This small molecule binds to this protein.
Small molecule (SMILES): O=C(O)c1ccc(O)c(I)c1

Sequence of chain 2.H:
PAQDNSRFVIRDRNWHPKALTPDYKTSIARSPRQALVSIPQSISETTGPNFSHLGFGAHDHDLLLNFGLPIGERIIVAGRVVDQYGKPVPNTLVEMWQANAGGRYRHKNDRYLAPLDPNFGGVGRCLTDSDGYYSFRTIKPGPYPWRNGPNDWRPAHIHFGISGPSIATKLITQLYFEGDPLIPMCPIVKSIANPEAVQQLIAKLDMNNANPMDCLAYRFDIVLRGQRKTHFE

Sequence of chain 2.G:
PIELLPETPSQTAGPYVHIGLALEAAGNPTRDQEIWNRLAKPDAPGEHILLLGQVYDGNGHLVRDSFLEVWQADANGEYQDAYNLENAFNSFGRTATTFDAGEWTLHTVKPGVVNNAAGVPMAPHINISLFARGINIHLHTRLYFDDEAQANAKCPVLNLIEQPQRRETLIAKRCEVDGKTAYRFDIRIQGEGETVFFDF

Binding-site contacts:
Ligand atom I3 contacts residue HIS162 of chain 2.H at 4.0 Å.
Ligand atom C5 contacts residue FE1 of chain 2.Y at 3.5 Å.
Ligand atom O2 contacts residue TRP149 of chain 2.H at 4.2 Å.
Ligand atom O4 contacts residue HIS162 of chain 2.H at 2.8 Å (h-bond).
Ligand atom I3 contacts residue THR12 of chain 2.G at 4.0 Å.
Ligand atom O4 contacts residue HIS160 of chain 2.H at 3.5 Å (h-bond).
Ligand atom I3 contacts residue GLN177 of chain 2.H at 3.9 Å.
Ligand atom C4 contacts residue HIS162 of chain 2.H at 4.1 Å.
Ligand atom C4 contacts residue PRO15 of chain 2.G at 3.8 Å (hydrophobic).
Ligand atom O4 contacts residue TYR108 of chain 2.H at 3.0 Å (h-bond).
Ligand atom I3 contacts residue GLY14 of chain 2.G at 3.9 Å.
Ligand atom C6 contacts residue TYR16 of chain 2.G at 3.2 Å (hydrophobic).
Ligand atom O2 contacts residue PRO15 of chain 2.G at 3.6 Å.
Ligand atom C6 contacts residue TYR147 of chain 2.H at 3.8 Å (hydrophobic).
Ligand atom O4 contacts residue TYR147 of chain 2.H at 2.4 Å (h-bond).
Ligand atom C4 contacts residue TYR16 of chain 2.G at 4.3 Å (hydrophobic).
Ligand atom O4 contacts residue ARG157 of chain 2.H at 4.3 Å.
Ligand atom I3 contacts residue FE1 of chain 2.Y at 4.3 Å.
Ligand atom O2 contacts residue TYR16 of chain 2.G at 4.1 Å.
Ligand atom C3 contacts residue TYR147 of chain 2.H at 3.5 Å (hydrophobic).
Ligand atom C5 contacts residue TYR147 of chain 2.H at 2.9 Å (hydrophobic).
Ligand atom O4 contacts residue FE1 of chain 2.Y at 1.6 Å.
Ligand atom C3 contacts residue PRO15 of chain 2.G at 3.5 Å (hydrophobic).
Ligand atom C4 contacts residue TYR147 of chain 2.H at 2.6 Å (hydrophobic).
Ligand atom C2 contacts residue PRO15 of chain 2.G at 3.2 Å (hydrophobic).
Ligand atom C7 contacts residue TRP149 of chain 2.H at 4.2 Å (hydrophobic).
Ligand atom C5 contacts residue TYR16 of chain 2.G at 3.2 Å (hydrophobic).
Ligand atom I3 contacts residue ARG157 of chain 2.H at 3.4 Å.
Ligand atom C7 contacts residue PRO15 of chain 2.G at 3.3 Å (hydrophobic).
Ligand atom C1 contacts residue PRO15 of chain 2.G at 3.1 Å (hydrophobic).
Ligand atom C6 contacts residue PRO15 of chain 2.G at 3.4 Å (hydrophobic).
Ligand atom C3 contacts residue FE1 of chain 2.Y at 3.9 Å.
Ligand atom C3 contacts residue GLY14 of chain 2.G at 4.2 Å.
Ligand atom C5 contacts residue TYR108 of chain 2.H at 3.8 Å (hydrophobic).
Ligand atom C4 contacts residue TYR108 of chain 2.H at 4.1 Å (hydrophobic).
Ligand atom O1 contacts residue PRO15 of chain 2.G at 3.8 Å.
Ligand atom I3 contacts residue ILE191 of chain 2.H at 3.7 Å.
Ligand atom O1 contacts residue TRP149 of chain 2.H at 3.7 Å.
Ligand atom C4 contacts residue FE1 of chain 2.Y at 2.8 Å.
Ligand atom C5 contacts residue PRO15 of chain 2.G at 3.9 Å (hydrophobic).